Sequence of chain 1.A:
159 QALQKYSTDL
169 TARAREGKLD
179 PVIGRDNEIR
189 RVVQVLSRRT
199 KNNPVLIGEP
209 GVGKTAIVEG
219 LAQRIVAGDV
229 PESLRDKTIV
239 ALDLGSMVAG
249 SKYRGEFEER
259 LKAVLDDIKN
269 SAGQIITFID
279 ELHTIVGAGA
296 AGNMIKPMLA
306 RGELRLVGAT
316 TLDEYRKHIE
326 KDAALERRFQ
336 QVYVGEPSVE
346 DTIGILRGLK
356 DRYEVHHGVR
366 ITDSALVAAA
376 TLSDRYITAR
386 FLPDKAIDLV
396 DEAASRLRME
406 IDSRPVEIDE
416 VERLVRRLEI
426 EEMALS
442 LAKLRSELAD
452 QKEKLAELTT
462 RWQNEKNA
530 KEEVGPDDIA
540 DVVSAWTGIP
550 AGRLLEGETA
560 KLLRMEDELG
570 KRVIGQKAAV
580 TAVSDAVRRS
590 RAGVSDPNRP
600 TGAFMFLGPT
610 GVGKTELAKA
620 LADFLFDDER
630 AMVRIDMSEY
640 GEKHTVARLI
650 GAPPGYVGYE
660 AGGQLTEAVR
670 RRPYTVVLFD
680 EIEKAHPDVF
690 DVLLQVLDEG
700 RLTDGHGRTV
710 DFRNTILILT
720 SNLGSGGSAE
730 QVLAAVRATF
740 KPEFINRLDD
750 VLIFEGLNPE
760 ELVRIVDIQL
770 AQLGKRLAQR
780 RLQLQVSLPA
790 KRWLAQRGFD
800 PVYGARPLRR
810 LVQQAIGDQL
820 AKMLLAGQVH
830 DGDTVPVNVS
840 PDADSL

The small molecule below binds the protein below.
Small molecule (SMILES): Nc1ncnc2c1ncn2[C@@H]1O[C@H](COP(=O)(O)OP(=O)(O)OP(O)(O)=S)[C@@H](O)[C@H]1O

Binding-site contacts:
Ligand atom O3' contacts residue ARG808 of chain 1.A at 2.9 Å (salt-bridge).
Ligand atom PG contacts residue ARG746 of chain 1.B at 3.6 Å.
Ligand atom O1B contacts residue THR614 of chain 1.A at 2.5 Å (h-bond).
Ligand atom N7 contacts residue VAL611 of chain 1.A at 2.9 Å (h-bond).
Ligand atom O3G contacts residue ARG746 of chain 1.B at 4.0 Å.
Ligand atom S1G contacts residue ARG746 of chain 1.B at 2.5 Å (salt-bridge).
Ligand atom O2G contacts residue ARG746 of chain 1.B at 3.8 Å.
Ligand atom O3B contacts residue THR609 of chain 1.A at 4.0 Å.
Ligand atom O3B contacts residue GLY610 of chain 1.A at 3.5 Å (h-bond).
Ligand atom C8 contacts residue VAL611 of chain 1.A at 3.8 Å (hydrophobic).
Ligand atom N6 contacts residue ILE573 of chain 1.A at 2.7 Å (h-bond).
Ligand atom O2B contacts residue THR614 of chain 1.A at 3.7 Å.
Ligand atom O5' contacts residue ARG805 of chain 1.A at 4.0 Å.
Ligand atom C6 contacts residue ILE573 of chain 1.A at 3.7 Å (hydrophobic).
Ligand atom O2A contacts residue GLY612 of chain 1.A at 2.8 Å (h-bond).
Ligand atom O3A contacts residue ARG805 of chain 1.A at 3.6 Å.
Ligand atom C2' contacts residue GLU615 of chain 1.A at 3.8 Å.
Ligand atom O1A contacts residue THR614 of chain 1.A at 3.3 Å.
Ligand atom C3' contacts residue GLU615 of chain 1.A at 3.6 Å.
Ligand atom O2A contacts residue VAL611 of chain 1.A at 3.0 Å (h-bond).
Ligand atom O2G contacts residue GLU680 of chain 1.A at 3.5 Å (salt-bridge).
Ligand atom O2B contacts residue LYS613 of chain 1.A at 3.3 Å.
Ligand atom N1 contacts residue VAL572 of chain 1.A at 3.9 Å.
Ligand atom N1 contacts residue ILE573 of chain 1.A at 3.1 Å (h-bond).
Ligand atom C5 contacts residue VAL611 of chain 1.A at 3.6 Å (hydrophobic).
Ligand atom O3G contacts residue THR609 of chain 1.A at 3.3 Å.
Ligand atom O2G contacts residue THR614 of chain 1.A at 3.8 Å.
Ligand atom N1 contacts residue ARG571 of chain 1.A at 3.7 Å.
Ligand atom O2B contacts residue GLY612 of chain 1.A at 3.5 Å (h-bond).
Ligand atom N6 contacts residue VAL611 of chain 1.A at 3.7 Å.
Ligand atom PB contacts residue THR614 of chain 1.A at 3.7 Å.
Ligand atom S1G contacts residue ARG805 of chain 1.A at 3.7 Å.
Ligand atom C6 contacts residue VAL611 of chain 1.A at 4.0 Å (hydrophobic).
Ligand atom O2' contacts residue GLN768 of chain 1.A at 4.0 Å.
Ligand atom O1A contacts residue GLU615 of chain 1.A at 3.4 Å (salt-bridge).
Ligand atom C2 contacts residue ARG571 of chain 1.A at 3.2 Å.
Ligand atom N3 contacts residue ARG571 of chain 1.A at 3.8 Å.
Ligand atom O2A contacts residue GLY610 of chain 1.A at 3.4 Å.
Ligand atom O3G contacts residue ASN721 of chain 1.A at 2.9 Å (h-bond).
Ligand atom O2B contacts residue VAL611 of chain 1.A at 3.9 Å.

Sequence of chain 1.B:
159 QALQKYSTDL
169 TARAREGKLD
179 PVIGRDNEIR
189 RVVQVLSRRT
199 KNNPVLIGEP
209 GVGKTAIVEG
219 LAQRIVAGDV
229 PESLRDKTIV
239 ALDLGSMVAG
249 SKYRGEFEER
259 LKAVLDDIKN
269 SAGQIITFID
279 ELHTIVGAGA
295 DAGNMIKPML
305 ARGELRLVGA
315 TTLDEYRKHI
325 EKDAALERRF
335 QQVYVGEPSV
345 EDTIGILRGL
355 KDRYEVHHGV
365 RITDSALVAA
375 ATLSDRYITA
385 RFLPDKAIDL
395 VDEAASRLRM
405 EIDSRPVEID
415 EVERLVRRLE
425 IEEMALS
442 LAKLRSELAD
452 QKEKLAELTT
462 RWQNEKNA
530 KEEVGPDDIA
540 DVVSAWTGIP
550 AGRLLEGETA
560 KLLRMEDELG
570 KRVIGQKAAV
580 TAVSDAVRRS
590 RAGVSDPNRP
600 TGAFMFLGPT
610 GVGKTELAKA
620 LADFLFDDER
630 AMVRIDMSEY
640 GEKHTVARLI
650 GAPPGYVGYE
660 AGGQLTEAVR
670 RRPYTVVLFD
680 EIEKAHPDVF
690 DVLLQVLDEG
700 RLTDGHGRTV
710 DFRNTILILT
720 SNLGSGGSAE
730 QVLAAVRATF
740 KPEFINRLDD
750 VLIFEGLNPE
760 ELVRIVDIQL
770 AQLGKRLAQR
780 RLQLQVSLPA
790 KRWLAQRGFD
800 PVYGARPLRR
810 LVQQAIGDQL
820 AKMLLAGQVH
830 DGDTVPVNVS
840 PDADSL